Sequence of chain 1.B:
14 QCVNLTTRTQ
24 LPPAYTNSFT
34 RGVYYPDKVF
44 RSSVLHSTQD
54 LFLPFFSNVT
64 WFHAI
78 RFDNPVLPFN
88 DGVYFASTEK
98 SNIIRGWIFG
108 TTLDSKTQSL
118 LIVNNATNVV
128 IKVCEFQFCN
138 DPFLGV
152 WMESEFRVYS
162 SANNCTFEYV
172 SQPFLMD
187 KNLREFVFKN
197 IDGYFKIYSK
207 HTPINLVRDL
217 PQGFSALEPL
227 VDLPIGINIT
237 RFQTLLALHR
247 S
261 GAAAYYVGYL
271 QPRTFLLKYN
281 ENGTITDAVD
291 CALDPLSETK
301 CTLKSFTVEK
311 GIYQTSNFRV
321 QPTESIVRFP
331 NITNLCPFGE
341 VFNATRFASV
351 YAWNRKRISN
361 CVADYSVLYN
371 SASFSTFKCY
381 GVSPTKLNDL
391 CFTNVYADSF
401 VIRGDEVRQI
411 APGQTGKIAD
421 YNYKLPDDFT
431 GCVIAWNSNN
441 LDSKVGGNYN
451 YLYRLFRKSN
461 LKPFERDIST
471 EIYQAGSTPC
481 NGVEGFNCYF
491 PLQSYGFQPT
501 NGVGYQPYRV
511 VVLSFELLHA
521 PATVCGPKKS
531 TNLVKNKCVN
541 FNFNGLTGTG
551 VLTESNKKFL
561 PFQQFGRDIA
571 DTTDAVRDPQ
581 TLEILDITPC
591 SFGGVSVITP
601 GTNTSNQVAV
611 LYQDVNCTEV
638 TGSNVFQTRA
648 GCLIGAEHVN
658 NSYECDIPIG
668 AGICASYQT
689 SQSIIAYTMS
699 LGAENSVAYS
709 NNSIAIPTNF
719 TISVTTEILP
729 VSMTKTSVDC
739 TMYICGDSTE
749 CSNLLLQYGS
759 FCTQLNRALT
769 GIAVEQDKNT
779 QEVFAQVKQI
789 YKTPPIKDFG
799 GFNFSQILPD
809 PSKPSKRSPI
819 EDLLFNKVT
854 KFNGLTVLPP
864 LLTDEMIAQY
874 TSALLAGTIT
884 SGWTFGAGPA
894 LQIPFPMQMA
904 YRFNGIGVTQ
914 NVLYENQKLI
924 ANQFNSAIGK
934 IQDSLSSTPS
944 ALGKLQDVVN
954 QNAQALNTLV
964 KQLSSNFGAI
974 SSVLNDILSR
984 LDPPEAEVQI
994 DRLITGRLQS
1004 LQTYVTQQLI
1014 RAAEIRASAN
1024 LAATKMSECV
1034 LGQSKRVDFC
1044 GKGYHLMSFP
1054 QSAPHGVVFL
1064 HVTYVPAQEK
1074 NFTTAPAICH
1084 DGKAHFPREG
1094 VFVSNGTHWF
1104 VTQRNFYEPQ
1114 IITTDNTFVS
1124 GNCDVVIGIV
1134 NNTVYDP

Binding-site contacts:
Ligand atom C7 contacts residue GLN580 of chain 1.B at 3.7 Å.
Ligand atom O3 contacts residue GLN580 of chain 1.B at 4.3 Å.
Ligand atom O7 contacts residue ASN331 of chain 1.B at 3.6 Å (h-bond).
Ligand atom C8 contacts residue ASN331 of chain 1.B at 3.5 Å.
Ligand atom C2 contacts residue GLN580 of chain 1.B at 3.9 Å.
Ligand atom C1 contacts residue ASN331 of chain 1.B at 1.4 Å.
Ligand atom C2 contacts residue ASN331 of chain 1.B at 2.5 Å.
Ligand atom N2 contacts residue GLN580 of chain 1.B at 2.9 Å (h-bond).
Ligand atom N2 contacts residue ASN331 of chain 1.B at 2.8 Å (h-bond).
Ligand atom O5 contacts residue ASN331 of chain 1.B at 2.3 Å (h-bond).
Ligand atom C8 contacts residue LEU582 of chain 1.B at 4.4 Å (hydrophobic).
Ligand atom C3 contacts residue GLN580 of chain 1.B at 3.9 Å.
Ligand atom C8 contacts residue GLN580 of chain 1.B at 3.5 Å.
Ligand atom C4 contacts residue ASN331 of chain 1.B at 4.2 Å.
Ligand atom C3 contacts residue ASN331 of chain 1.B at 3.8 Å.
Ligand atom C7 contacts residue ASN331 of chain 1.B at 3.1 Å.
Ligand atom C8 contacts residue PRO579 of chain 1.B at 4.2 Å (hydrophobic).
Ligand atom C5 contacts residue ASN331 of chain 1.B at 3.6 Å.
Ligand atom C1 contacts residue GLN580 of chain 1.B at 4.4 Å.

The small molecule below binds the protein below.
Small molecule (SMILES): CC(=O)N[C@H]1[C@H](O[C@H]2[C@H](O)[C@@H](NC(C)=O)CO[C@@H]2CO)O[C@H](CO)[C@@H](O[C@@H]2O[C@H](CO)[C@@H](O)[C@H](O)[C@@H]2O)[C@@H]1O